A protein and the small-molecule ligand that binds it are described below.
Small molecule (SMILES): NCC(=O)O

Sequence of chain 1.B:
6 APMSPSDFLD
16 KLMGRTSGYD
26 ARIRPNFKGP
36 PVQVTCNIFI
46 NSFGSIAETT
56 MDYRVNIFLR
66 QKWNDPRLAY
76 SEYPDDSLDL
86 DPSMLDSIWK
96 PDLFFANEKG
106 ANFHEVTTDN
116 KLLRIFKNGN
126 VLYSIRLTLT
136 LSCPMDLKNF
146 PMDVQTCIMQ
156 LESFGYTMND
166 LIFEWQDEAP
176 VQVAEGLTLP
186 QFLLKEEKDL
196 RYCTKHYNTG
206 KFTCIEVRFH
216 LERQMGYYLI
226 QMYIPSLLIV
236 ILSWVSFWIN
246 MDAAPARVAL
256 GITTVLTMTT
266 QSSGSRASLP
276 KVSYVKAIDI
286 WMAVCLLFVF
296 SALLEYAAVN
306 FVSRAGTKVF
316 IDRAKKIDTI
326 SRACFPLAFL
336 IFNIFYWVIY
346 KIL

Sequence of chain 1.A:
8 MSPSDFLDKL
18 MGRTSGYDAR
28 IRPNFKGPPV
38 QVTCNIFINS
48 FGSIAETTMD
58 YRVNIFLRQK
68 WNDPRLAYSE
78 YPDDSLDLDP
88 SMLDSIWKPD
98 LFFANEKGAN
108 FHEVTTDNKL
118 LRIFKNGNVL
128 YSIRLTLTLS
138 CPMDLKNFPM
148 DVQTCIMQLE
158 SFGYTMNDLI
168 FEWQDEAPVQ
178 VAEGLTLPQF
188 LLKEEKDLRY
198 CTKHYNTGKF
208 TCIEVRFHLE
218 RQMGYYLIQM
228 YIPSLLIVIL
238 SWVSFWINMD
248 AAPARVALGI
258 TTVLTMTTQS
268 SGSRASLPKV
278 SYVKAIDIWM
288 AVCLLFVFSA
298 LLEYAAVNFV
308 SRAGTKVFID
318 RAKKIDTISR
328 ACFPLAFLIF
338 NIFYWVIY

Binding-site contacts:
Ligand atom N contacts residue SER158 of chain 1.A at 4.4 Å.
Ligand atom CA contacts residue LEU117 of chain 1.B at 4.2 Å (hydrophobic).
Ligand atom OXT contacts residue PHE63 of chain 1.B at 3.4 Å.
Ligand atom N contacts residue TYR202 of chain 1.A at 3.9 Å.
Ligand atom O contacts residue ARG65 of chain 1.B at 3.6 Å (salt-bridge).
Ligand atom OXT contacts residue ARG65 of chain 1.B at 2.7 Å (salt-bridge).
Ligand atom O contacts residue TYR202 of chain 1.A at 3.8 Å.
Ligand atom O contacts residue SER129 of chain 1.B at 4.4 Å.
Ligand atom O contacts residue LEU117 of chain 1.B at 3.9 Å.
Ligand atom O contacts residue PHE207 of chain 1.A at 3.8 Å.
Ligand atom C contacts residue SER129 of chain 1.B at 3.5 Å.
Ligand atom OXT contacts residue SER129 of chain 1.B at 2.6 Å (h-bond).
Ligand atom O contacts residue PHE63 of chain 1.B at 4.3 Å.
Ligand atom CA contacts residue PHE63 of chain 1.B at 3.6 Å (hydrophobic).
Ligand atom OXT contacts residue THR204 of chain 1.A at 3.9 Å.
Ligand atom O contacts residue THR204 of chain 1.A at 2.2 Å (h-bond).
Ligand atom N contacts residue PHE207 of chain 1.A at 4.0 Å.
Ligand atom C contacts residue LEU117 of chain 1.B at 4.1 Å (hydrophobic).
Ligand atom C contacts residue ARG65 of chain 1.B at 3.7 Å.
Ligand atom N contacts residue PHE159 of chain 1.A at 2.8 Å (h-bond).
Ligand atom C contacts residue THR204 of chain 1.A at 3.4 Å.
Ligand atom CA contacts residue PHE159 of chain 1.A at 3.2 Å (hydrophobic).
Ligand atom OXT contacts residue PHE159 of chain 1.A at 4.3 Å.
Ligand atom C contacts residue PHE63 of chain 1.B at 3.6 Å (hydrophobic).
Ligand atom CA contacts residue SER129 of chain 1.B at 4.0 Å.
Ligand atom C contacts residue TYR202 of chain 1.A at 4.5 Å (hydrophobic).
Ligand atom N contacts residue PHE63 of chain 1.B at 4.1 Å.
Ligand atom C contacts residue PHE159 of chain 1.A at 4.2 Å (hydrophobic).